A small-molecule ligand and the protein it binds are described below.
Small molecule (SMILES): CC(=O)N[C@H]1[C@H](O[C@H]2[C@H](O)[C@@H](NC(C)=O)CO[C@@H]2CO)O[C@H](CO)[C@@H](O)[C@@H]1O

Sequence of chain 1.C:
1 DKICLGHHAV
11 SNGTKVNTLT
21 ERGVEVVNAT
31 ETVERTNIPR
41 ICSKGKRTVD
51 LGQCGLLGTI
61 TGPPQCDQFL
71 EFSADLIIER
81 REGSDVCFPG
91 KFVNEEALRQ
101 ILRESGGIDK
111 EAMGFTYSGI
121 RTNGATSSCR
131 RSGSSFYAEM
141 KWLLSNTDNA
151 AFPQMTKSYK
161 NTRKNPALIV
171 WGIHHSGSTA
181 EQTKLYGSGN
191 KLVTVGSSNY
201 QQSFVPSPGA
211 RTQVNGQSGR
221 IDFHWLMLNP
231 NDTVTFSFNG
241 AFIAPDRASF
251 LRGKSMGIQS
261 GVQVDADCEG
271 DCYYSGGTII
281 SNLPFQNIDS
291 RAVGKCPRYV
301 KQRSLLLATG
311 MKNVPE

Binding-site contacts:
Ligand atom C2 contacts residue ASN86 of chain 1.D at 2.5 Å.
Ligand atom C8 contacts residue ARG291 of chain 1.C at 3.7 Å.
Ligand atom C8 contacts residue LYS79 of chain 1.D at 3.7 Å.
Ligand atom C8 contacts residue GLU73 of chain 1.D at 3.6 Å.
Ligand atom C7 contacts residue GLU73 of chain 1.D at 4.0 Å.
Ligand atom O7 contacts residue ASN83 of chain 1.D at 3.7 Å.
Ligand atom O7 contacts residue GLU73 of chain 1.D at 3.9 Å.
Ligand atom C7 contacts residue ASN83 of chain 1.D at 3.6 Å.
Ligand atom C4 contacts residue ASN86 of chain 1.D at 4.2 Å.
Ligand atom C3 contacts residue ASN86 of chain 1.D at 3.8 Å.
Ligand atom C1 contacts residue ASN86 of chain 1.D at 1.4 Å.
Ligand atom N2 contacts residue ASN86 of chain 1.D at 2.8 Å (h-bond).
Ligand atom C8 contacts residue GLY82 of chain 1.D at 3.9 Å.
Ligand atom N2 contacts residue GLY82 of chain 1.D at 4.4 Å.
Ligand atom C7 contacts residue ASN86 of chain 1.D at 3.6 Å.
Ligand atom C5 contacts residue ASN86 of chain 1.D at 3.7 Å.
Ligand atom O5 contacts residue ASN86 of chain 1.D at 2.4 Å (h-bond).
Ligand atom O7 contacts residue ASN86 of chain 1.D at 4.0 Å.
Ligand atom C8 contacts residue ASN83 of chain 1.D at 3.1 Å.

Sequence of chain 1.D:
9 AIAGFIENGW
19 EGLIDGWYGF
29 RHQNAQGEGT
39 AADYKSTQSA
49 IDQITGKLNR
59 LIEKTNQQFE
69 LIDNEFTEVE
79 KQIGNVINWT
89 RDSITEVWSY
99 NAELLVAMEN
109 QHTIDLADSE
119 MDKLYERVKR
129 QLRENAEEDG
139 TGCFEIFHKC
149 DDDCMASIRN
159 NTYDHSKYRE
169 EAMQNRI